Sequence of chain 1.A:
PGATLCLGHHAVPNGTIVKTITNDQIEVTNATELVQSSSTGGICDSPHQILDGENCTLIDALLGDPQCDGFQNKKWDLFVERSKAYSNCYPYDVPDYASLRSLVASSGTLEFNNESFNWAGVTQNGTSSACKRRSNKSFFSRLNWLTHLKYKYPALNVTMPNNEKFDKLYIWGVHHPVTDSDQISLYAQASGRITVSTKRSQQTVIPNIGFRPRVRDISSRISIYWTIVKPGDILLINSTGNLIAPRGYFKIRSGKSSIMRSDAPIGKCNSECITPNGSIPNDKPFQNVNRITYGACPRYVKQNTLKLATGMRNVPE

The small molecule below binds the protein below.
Small molecule (SMILES): CC(=O)N[C@H]1[C@H](O[C@H]2[C@H](O)[C@@H](NC(C)=O)CO[C@@H]2CO)O[C@H](CO)[C@@H](O[C@@H]2O[C@H](CO)[C@@H](O)[C@H](O)[C@@H]2O)[C@@H]1O

Sequence of chain 3.A:
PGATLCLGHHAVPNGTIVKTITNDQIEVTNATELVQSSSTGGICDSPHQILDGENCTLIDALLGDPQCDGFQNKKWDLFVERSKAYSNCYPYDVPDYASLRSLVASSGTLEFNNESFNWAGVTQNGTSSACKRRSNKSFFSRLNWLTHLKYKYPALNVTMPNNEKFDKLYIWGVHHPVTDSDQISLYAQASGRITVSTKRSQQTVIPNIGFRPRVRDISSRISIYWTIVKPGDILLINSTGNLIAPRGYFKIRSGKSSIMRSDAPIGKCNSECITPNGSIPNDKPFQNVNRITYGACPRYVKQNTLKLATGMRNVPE

Binding-site contacts:
Ligand atom C3 contacts residue ASN159 of chain 1.A at 3.8 Å.
Ligand atom C8 contacts residue ILE236 of chain 1.A at 3.8 Å (hydrophobic).
Ligand atom C8 contacts residue NAG2 of chain 1.F at 3.8 Å.
Ligand atom C7 contacts residue ARG216 of chain 3.A at 3.9 Å.
Ligand atom C3 contacts residue PHE213 of chain 3.A at 3.9 Å (hydrophobic).
Ligand atom O7 contacts residue ASN159 of chain 1.A at 3.7 Å.
Ligand atom C1 contacts residue ASN159 of chain 1.A at 1.4 Å.
Ligand atom C7 contacts residue PRO215 of chain 3.A at 4.4 Å (hydrophobic).
Ligand atom O7 contacts residue ARG216 of chain 3.A at 2.9 Å (salt-bridge).
Ligand atom C2 contacts residue ARG216 of chain 3.A at 4.3 Å.
Ligand atom O7 contacts residue ARG214 of chain 3.A at 4.2 Å.
Ligand atom C4 contacts residue ASN159 of chain 1.A at 4.2 Å.
Ligand atom C1 contacts residue ARG216 of chain 3.A at 4.1 Å.
Ligand atom O5 contacts residue LEU238 of chain 1.A at 4.1 Å.
Ligand atom O6 contacts residue ARG216 of chain 3.A at 3.4 Å (salt-bridge).
Ligand atom O7 contacts residue PRO215 of chain 3.A at 3.6 Å.
Ligand atom C6 contacts residue THR161 of chain 1.A at 3.3 Å.
Ligand atom O6 contacts residue THR161 of chain 1.A at 3.3 Å (h-bond).
Ligand atom C4 contacts residue ARG216 of chain 3.A at 4.3 Å.
Ligand atom O5 contacts residue ASN159 of chain 1.A at 2.3 Å (h-bond).
Ligand atom C5 contacts residue ASN159 of chain 1.A at 3.6 Å.
Ligand atom C7 contacts residue NAG1 of chain 1.F at 4.3 Å.
Ligand atom C1 contacts residue PHE213 of chain 3.A at 4.0 Å (hydrophobic).
Ligand atom C7 contacts residue ASN159 of chain 1.A at 3.5 Å.
Ligand atom O3 contacts residue PHE213 of chain 3.A at 4.4 Å.
Ligand atom C8 contacts residue PRO215 of chain 3.A at 4.3 Å (hydrophobic).
Ligand atom O3 contacts residue ARG216 of chain 3.A at 3.9 Å.
Ligand atom C5 contacts residue ASP219 of chain 3.A at 4.0 Å.
Ligand atom N2 contacts residue ASN159 of chain 1.A at 2.9 Å (h-bond).
Ligand atom C6 contacts residue ASP219 of chain 3.A at 4.4 Å.
Ligand atom C8 contacts residue PHE213 of chain 3.A at 3.8 Å (hydrophobic).
Ligand atom C7 contacts residue PHE213 of chain 3.A at 4.2 Å (hydrophobic).
Ligand atom O4 contacts residue ASP219 of chain 3.A at 4.5 Å.
Ligand atom C2 contacts residue ASN159 of chain 1.A at 2.5 Å.
Ligand atom N2 contacts residue PHE213 of chain 3.A at 3.5 Å.
Ligand atom C2 contacts residue PHE213 of chain 3.A at 4.3 Å (hydrophobic).
Ligand atom C6 contacts residue LEU238 of chain 1.A at 4.2 Å (hydrophobic).
Ligand atom C8 contacts residue ARG216 of chain 3.A at 4.4 Å.
Ligand atom C5 contacts residue LEU238 of chain 1.A at 4.2 Å (hydrophobic).
Ligand atom C8 contacts residue NAG1 of chain 1.F at 3.7 Å.